Sequence of chain 1.A:
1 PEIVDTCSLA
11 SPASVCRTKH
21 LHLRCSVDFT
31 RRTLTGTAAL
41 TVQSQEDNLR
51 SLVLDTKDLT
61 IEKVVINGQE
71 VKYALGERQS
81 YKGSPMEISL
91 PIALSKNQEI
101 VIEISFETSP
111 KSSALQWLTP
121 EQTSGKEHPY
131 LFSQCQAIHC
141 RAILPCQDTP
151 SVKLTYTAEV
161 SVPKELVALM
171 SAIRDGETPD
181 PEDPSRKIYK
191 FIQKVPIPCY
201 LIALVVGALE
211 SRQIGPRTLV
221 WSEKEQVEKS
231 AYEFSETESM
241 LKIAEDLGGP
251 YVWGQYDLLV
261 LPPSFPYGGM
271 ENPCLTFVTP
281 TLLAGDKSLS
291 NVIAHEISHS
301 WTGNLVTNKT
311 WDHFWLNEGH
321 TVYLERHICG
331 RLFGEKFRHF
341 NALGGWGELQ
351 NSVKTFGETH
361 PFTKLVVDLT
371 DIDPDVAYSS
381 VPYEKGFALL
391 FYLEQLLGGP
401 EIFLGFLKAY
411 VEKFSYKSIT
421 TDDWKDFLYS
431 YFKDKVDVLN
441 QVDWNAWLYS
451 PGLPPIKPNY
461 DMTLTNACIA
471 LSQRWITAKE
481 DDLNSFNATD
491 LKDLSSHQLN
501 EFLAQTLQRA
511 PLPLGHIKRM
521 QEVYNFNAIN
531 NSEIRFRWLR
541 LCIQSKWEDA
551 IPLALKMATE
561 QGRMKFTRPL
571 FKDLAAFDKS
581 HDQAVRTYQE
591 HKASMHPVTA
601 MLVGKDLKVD

Binding-site contacts:
Ligand atom C18 contacts residue GLN134 of chain 1.A at 3.8 Å.
Ligand atom C18 contacts residue GLN136 of chain 1.A at 3.4 Å.
Ligand atom O17 contacts residue TYR378 of chain 1.A at 3.5 Å.
Ligand atom C11 contacts residue GLN136 of chain 1.A at 3.6 Å.
Ligand atom C5 contacts residue TYR378 of chain 1.A at 3.7 Å (hydrophobic).
Ligand atom O8 contacts residue PRO374 of chain 1.A at 3.4 Å (h-bond).
Ligand atom C5 contacts residue ALA377 of chain 1.A at 3.9 Å (hydrophobic).
Ligand atom C11 contacts residue ALA137 of chain 1.A at 3.7 Å (hydrophobic).
Ligand atom C1 contacts residue TRP311 of chain 1.A at 3.1 Å (hydrophobic).
Ligand atom C16 contacts residue GLN136 of chain 1.A at 3.1 Å.
Ligand atom N19 contacts residue GLY269 of chain 1.A at 2.9 Å (h-bond).
Ligand atom C3 contacts residue VAL367 of chain 1.A at 3.6 Å (hydrophobic).
Ligand atom C18 contacts residue TYR267 of chain 1.A at 3.7 Å (hydrophobic).
Ligand atom C2 contacts residue PHE314 of chain 1.A at 3.7 Å (hydrophobic).
Ligand atom C2 contacts residue LEU369 of chain 1.A at 3.9 Å (hydrophobic).
Ligand atom C13 contacts residue GLN136 of chain 1.A at 3.5 Å.
Ligand atom C12 contacts residue TYR378 of chain 1.A at 3.6 Å (hydrophobic).
Ligand atom C2 contacts residue TRP311 of chain 1.A at 3.3 Å (hydrophobic).
Ligand atom C9 contacts residue ALA137 of chain 1.A at 3.9 Å (hydrophobic).
Ligand atom C10 contacts residue ASP375 of chain 1.A at 3.7 Å.
Ligand atom O17 contacts residue GLN136 of chain 1.A at 3.4 Å (h-bond).
Ligand atom C14 contacts residue GLN136 of chain 1.A at 3.6 Å.
Ligand atom C1 contacts residue LEU369 of chain 1.A at 3.7 Å (hydrophobic).
Ligand atom C11 contacts residue TYR267 of chain 1.A at 3.6 Å (hydrophobic).
Ligand atom O17 contacts residue TYR383 of chain 1.A at 3.4 Å (h-bond).
Ligand atom C13 contacts residue TYR378 of chain 1.A at 3.6 Å (hydrophobic).
Ligand atom C13 contacts residue PHE314 of chain 1.A at 3.5 Å (hydrophobic).
Ligand atom C11 contacts residue ASP375 of chain 1.A at 3.9 Å.
Ligand atom N15 contacts residue GLN136 of chain 1.A at 3.5 Å (h-bond).
Ligand atom N15 contacts residue TYR267 of chain 1.A at 3.6 Å.
Ligand atom C2 contacts residue VAL367 of chain 1.A at 3.5 Å (hydrophobic).
Ligand atom C1 contacts residue PHE314 of chain 1.A at 3.4 Å (hydrophobic).
Ligand atom N19 contacts residue TYR267 of chain 1.A at 3.9 Å.
Ligand atom C10 contacts residue ALA137 of chain 1.A at 3.8 Å (hydrophobic).
Ligand atom C5 contacts residue PRO374 of chain 1.A at 3.8 Å (hydrophobic).
Ligand atom C14 contacts residue TYR378 of chain 1.A at 3.9 Å (hydrophobic).
Ligand atom C9 contacts residue TYR378 of chain 1.A at 3.8 Å (hydrophobic).
Ligand atom C18 contacts residue MET270 of chain 1.A at 3.6 Å (hydrophobic).
Ligand atom C12 contacts residue PHE314 of chain 1.A at 3.4 Å (hydrophobic).
Ligand atom C4 contacts residue ALA377 of chain 1.A at 3.5 Å (hydrophobic).

This small molecule binds to this protein.
Small molecule (SMILES): NCC(=O)Nc1ccc(OCc2ccccc2)cc1